A protein and the small-molecule ligand that binds it are described below.
Small molecule (SMILES): CC(=O)N[C@@H]1[C@@H](O)[C@H](O)[C@@H](CO)O[C@H]1O

Binding-site contacts:
Ligand atom N2 contacts residue ASN1153 of chain 1.E at 2.9 Å (h-bond).
Ligand atom C2 contacts residue ASN1153 of chain 1.E at 2.5 Å.
Ligand atom C4 contacts residue ASN1153 of chain 1.E at 4.2 Å.
Ligand atom C3 contacts residue ASN1153 of chain 1.E at 3.8 Å.
Ligand atom C1 contacts residue ASN1153 of chain 1.E at 1.4 Å.
Ligand atom O5 contacts residue ASN1153 of chain 1.E at 2.4 Å (h-bond).
Ligand atom C5 contacts residue ASN1153 of chain 1.E at 3.7 Å.
Ligand atom C7 contacts residue ASN1153 of chain 1.E at 4.1 Å.

Sequence of chain 1.E:
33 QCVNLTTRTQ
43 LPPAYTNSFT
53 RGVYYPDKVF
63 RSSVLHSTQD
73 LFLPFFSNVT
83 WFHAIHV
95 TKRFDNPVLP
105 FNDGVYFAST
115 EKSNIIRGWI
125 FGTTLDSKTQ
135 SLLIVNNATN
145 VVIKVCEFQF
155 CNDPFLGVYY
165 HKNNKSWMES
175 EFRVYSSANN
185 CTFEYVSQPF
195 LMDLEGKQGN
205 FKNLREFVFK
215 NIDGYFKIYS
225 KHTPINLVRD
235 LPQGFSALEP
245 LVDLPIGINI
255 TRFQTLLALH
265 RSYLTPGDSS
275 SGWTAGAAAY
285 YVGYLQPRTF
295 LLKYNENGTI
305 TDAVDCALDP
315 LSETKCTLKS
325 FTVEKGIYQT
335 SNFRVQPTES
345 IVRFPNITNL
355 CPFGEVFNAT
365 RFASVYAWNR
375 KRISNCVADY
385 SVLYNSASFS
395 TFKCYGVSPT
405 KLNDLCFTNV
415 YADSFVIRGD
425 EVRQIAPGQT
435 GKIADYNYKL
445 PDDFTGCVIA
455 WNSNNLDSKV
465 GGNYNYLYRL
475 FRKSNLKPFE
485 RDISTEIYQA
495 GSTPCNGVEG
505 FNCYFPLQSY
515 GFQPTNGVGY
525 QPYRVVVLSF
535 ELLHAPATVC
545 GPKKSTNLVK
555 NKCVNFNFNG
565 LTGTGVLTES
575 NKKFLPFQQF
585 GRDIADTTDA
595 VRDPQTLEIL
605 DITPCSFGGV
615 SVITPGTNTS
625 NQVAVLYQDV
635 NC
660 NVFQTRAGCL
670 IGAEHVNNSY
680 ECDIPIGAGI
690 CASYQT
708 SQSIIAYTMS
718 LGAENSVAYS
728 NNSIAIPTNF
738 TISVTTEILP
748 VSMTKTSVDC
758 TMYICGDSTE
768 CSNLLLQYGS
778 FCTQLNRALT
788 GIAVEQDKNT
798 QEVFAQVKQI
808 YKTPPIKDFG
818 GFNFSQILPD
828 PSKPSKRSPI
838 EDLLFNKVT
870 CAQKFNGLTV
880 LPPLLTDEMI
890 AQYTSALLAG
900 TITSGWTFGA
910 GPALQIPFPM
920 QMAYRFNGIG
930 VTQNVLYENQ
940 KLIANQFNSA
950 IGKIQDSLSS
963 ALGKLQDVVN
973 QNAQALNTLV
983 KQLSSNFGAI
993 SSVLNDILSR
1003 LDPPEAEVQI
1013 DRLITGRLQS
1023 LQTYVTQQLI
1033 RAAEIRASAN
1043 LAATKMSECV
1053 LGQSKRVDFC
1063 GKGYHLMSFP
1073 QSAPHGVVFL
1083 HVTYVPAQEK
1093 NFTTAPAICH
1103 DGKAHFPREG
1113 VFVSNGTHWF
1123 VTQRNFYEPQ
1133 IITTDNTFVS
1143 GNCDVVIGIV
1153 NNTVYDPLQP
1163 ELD